A protein and the small-molecule ligand that binds it are described below.
Small molecule (SMILES): CCCCCCCN1CCC[C@H]1C(=O)N[C@@H](Cc1ccccc1)C(=O)O

Binding-site contacts:
Ligand atom C5 contacts residue LEU189 of chain 1.B at 3.5 Å (hydrophobic).
Ligand atom C13 contacts residue PRO26 of chain 1.B at 3.9 Å (hydrophobic).
Ligand atom C12 contacts residue LEU21 of chain 1.B at 4.0 Å (hydrophobic).
Ligand atom C20 contacts residue LEU438 of chain 1.B at 3.7 Å (hydrophobic).
Ligand atom C21 contacts residue ALA329 of chain 1.B at 3.6 Å (hydrophobic).
Ligand atom C4 contacts residue GLN74 of chain 1.B at 3.7 Å.
Ligand atom O3 contacts residue TYR52 of chain 1.B at 2.6 Å (h-bond).
Ligand atom C10 contacts residue TYR52 of chain 1.B at 3.5 Å (hydrophobic).
Ligand atom C19 contacts residue LEU438 of chain 1.B at 3.8 Å (hydrophobic).
Ligand atom C3 contacts residue GLN74 of chain 1.B at 3.7 Å.
Ligand atom C7 contacts residue ARG48 of chain 1.B at 3.3 Å.
Ligand atom C1 contacts residue LEU21 of chain 1.B at 3.7 Å (hydrophobic).
Ligand atom C6 contacts residue LEU189 of chain 1.B at 4.0 Å (hydrophobic).
Ligand atom C14 contacts residue LEU189 of chain 1.B at 3.7 Å (hydrophobic).
Ligand atom C9 contacts residue SER73 of chain 1.B at 3.5 Å.
Ligand atom C9 contacts residue GLN74 of chain 1.B at 3.3 Å.
Ligand atom C14 contacts residue MET186 of chain 1.B at 4.0 Å (hydrophobic).
Ligand atom C21 contacts residue SYN1 of chain 1.Q at 3.8 Å.
Ligand atom C6 contacts residue LEU21 of chain 1.B at 3.9 Å (hydrophobic).
Ligand atom O2 contacts residue GLN74 of chain 1.B at 2.7 Å (h-bond).
Ligand atom C9 contacts residue ALA75 of chain 1.B at 4.0 Å (hydrophobic).
Ligand atom O3 contacts residue MET355 of chain 1.B at 4.0 Å.
Ligand atom C19 contacts residue ALA331 of chain 1.B at 3.8 Å (hydrophobic).
Ligand atom C7 contacts residue TYR52 of chain 1.B at 3.5 Å (hydrophobic).
Ligand atom C21 contacts residue LEU438 of chain 1.B at 3.8 Å (hydrophobic).
Ligand atom C4 contacts residue ARG48 of chain 1.B at 3.4 Å.
Ligand atom C12 contacts residue LEU30 of chain 1.B at 3.7 Å (hydrophobic).
Ligand atom C2 contacts residue ARG48 of chain 1.B at 3.0 Å.
Ligand atom C17 contacts residue ALA331 of chain 1.B at 3.9 Å (hydrophobic).
Ligand atom C8 contacts residue TYR52 of chain 1.B at 4.1 Å (hydrophobic).
Ligand atom C3 contacts residue ARG48 of chain 1.B at 3.0 Å.
Ligand atom C5 contacts residue ARG48 of chain 1.B at 3.5 Å.
Ligand atom O1 contacts residue ALA75 of chain 1.B at 3.0 Å (h-bond).
Ligand atom C4 contacts residue LEU189 of chain 1.B at 3.9 Å (hydrophobic).
Ligand atom C1 contacts residue ARG48 of chain 1.B at 3.6 Å.
Ligand atom O3 contacts residue LEU30 of chain 1.B at 4.0 Å.
Ligand atom O1 contacts residue GLN74 of chain 1.B at 3.2 Å (h-bond).
Ligand atom O1 contacts residue SER73 of chain 1.B at 3.5 Å.
Ligand atom O2 contacts residue SER73 of chain 1.B at 3.3 Å.
Ligand atom C6 contacts residue ARG48 of chain 1.B at 3.5 Å.

Sequence of chain 1.B:
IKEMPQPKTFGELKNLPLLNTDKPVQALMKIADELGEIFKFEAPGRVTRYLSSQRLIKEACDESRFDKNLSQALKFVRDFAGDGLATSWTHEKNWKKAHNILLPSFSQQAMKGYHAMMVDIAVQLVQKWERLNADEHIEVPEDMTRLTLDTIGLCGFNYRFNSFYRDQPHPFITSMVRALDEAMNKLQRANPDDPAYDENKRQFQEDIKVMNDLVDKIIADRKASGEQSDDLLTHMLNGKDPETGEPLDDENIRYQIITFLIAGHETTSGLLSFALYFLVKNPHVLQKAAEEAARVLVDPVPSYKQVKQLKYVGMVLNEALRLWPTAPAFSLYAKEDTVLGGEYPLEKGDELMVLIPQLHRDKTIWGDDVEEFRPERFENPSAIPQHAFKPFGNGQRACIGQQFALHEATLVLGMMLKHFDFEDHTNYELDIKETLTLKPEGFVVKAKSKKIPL